The small molecule below binds the protein below.
Small molecule (SMILES): CC(=O)N[C@@H]1[C@@H](O)[C@H](O)[C@@H](CO)O[C@H]1O

Sequence of chain 1.C:
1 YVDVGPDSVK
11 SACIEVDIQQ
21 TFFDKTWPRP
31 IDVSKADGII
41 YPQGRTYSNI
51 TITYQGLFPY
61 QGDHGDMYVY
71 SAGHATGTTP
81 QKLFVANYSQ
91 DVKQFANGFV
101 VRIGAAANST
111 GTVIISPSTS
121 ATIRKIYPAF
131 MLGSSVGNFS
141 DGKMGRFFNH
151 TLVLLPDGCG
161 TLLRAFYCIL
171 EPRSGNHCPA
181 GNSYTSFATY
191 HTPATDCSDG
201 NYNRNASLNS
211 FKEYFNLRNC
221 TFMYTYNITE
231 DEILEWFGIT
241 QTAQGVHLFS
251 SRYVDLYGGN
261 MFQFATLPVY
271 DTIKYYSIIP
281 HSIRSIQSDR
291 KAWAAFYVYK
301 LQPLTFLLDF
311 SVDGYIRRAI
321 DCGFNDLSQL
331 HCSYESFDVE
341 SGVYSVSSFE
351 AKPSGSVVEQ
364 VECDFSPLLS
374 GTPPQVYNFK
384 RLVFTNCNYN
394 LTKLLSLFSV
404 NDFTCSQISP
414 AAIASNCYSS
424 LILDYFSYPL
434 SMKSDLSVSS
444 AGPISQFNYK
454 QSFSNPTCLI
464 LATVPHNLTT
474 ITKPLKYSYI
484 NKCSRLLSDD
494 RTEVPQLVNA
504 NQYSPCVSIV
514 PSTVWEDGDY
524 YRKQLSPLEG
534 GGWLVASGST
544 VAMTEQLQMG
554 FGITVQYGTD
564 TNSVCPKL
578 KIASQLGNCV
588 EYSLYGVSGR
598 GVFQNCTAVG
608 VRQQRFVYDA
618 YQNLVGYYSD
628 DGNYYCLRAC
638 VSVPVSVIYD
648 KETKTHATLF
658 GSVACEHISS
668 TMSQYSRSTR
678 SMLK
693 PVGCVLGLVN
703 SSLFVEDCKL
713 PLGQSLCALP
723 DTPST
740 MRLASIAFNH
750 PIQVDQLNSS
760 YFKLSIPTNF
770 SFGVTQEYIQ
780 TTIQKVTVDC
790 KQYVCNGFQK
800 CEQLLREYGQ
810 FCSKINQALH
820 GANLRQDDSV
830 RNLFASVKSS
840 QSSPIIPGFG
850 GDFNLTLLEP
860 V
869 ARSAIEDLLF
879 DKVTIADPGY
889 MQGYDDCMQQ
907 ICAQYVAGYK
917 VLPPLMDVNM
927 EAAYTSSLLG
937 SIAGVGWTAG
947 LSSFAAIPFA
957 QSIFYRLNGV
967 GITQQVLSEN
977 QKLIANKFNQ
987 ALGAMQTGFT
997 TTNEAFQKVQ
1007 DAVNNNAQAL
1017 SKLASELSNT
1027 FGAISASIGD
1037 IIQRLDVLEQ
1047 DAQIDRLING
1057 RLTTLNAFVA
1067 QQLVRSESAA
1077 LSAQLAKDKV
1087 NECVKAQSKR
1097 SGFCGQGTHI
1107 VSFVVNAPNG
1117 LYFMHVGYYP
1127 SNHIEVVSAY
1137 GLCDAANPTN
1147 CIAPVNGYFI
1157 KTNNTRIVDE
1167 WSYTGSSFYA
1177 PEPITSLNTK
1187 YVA

Binding-site contacts:
Ligand atom O6 contacts residue ASN602 of chain 1.C at 2.4 Å (h-bond).
Ligand atom C4 contacts residue ASN602 of chain 1.C at 3.6 Å.
Ligand atom C5 contacts residue ASN602 of chain 1.C at 3.2 Å.
Ligand atom O7 contacts residue ASN602 of chain 1.C at 4.5 Å.
Ligand atom O7 contacts residue CYS603 of chain 1.C at 4.2 Å.
Ligand atom C6 contacts residue ASN602 of chain 1.C at 3.4 Å.
Ligand atom C3 contacts residue ASN602 of chain 1.C at 4.3 Å.
Ligand atom O5 contacts residue ASN602 of chain 1.C at 2.4 Å (h-bond).
Ligand atom C7 contacts residue THR604 of chain 1.C at 3.4 Å.
Ligand atom C8 contacts residue THR604 of chain 1.C at 3.6 Å.
Ligand atom C2 contacts residue ASN602 of chain 1.C at 3.7 Å.
Ligand atom C1 contacts residue ASN602 of chain 1.C at 3.3 Å.
Ligand atom O7 contacts residue THR604 of chain 1.C at 2.6 Å.